Sequence of chain 1.A:
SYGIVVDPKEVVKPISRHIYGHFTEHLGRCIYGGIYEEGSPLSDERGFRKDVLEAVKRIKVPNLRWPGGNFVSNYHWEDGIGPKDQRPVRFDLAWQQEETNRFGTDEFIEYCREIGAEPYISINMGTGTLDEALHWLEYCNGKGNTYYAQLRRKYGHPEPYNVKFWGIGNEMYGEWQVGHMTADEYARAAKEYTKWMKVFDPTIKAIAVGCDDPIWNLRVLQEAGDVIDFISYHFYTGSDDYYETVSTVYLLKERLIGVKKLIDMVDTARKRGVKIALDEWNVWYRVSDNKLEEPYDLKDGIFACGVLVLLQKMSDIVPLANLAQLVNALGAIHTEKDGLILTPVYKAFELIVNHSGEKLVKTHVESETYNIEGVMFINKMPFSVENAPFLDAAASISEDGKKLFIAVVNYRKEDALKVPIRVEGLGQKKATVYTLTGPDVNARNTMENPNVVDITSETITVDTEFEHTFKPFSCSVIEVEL

Binding-site contacts:
Ligand atom C3 contacts residue GLU371 of chain 1.A at 3.8 Å.
Ligand atom C5 contacts residue AHR1 of chain 1.M at 4.4 Å.
Ligand atom C5 contacts residue HIS376 of chain 1.A at 3.8 Å.
Ligand atom C1 contacts residue AHR1 of chain 1.M at 2.9 Å.
Ligand atom O4 contacts residue HIS376 of chain 1.A at 3.5 Å (h-bond).
Ligand atom C1 contacts residue ASN375 of chain 1.A at 4.4 Å.
Ligand atom C4 contacts residue AHR1 of chain 1.M at 4.0 Å.
Ligand atom C3 contacts residue AHR1 of chain 1.M at 4.2 Å.
Ligand atom C4 contacts residue GLU371 of chain 1.A at 4.2 Å.
Ligand atom O5 contacts residue AHR1 of chain 1.M at 4.2 Å.
Ligand atom C5 contacts residue GLU371 of chain 1.A at 3.7 Å.
Ligand atom O4 contacts residue ASN375 of chain 1.A at 3.7 Å.
Ligand atom O5 contacts residue TYR455 of chain 1.A at 3.8 Å.
Ligand atom C4 contacts residue ASN375 of chain 1.A at 3.9 Å.
Ligand atom O3 contacts residue ARG79 of chain 1.A at 3.6 Å.
Ligand atom C2 contacts residue ASN375 of chain 1.A at 4.0 Å.
Ligand atom C4 contacts residue HIS376 of chain 1.A at 3.9 Å.
Ligand atom C2 contacts residue AHR1 of chain 1.M at 4.3 Å.
Ligand atom O2 contacts residue ARG79 of chain 1.A at 3.7 Å.
Ligand atom O1 contacts residue AHR1 of chain 1.M at 3.7 Å.
Ligand atom O4 contacts residue AHR1 of chain 1.M at 2.7 Å (h-bond).
Ligand atom O5 contacts residue ILE476 of chain 1.A at 3.8 Å.
Ligand atom O1 contacts residue ASN375 of chain 1.A at 3.9 Å.
Ligand atom O3 contacts residue GLU371 of chain 1.A at 2.5 Å (salt-bridge).
Ligand atom O5 contacts residue HIS376 of chain 1.A at 2.7 Å (h-bond).
Ligand atom C5 contacts residue ILE476 of chain 1.A at 4.0 Å (hydrophobic).
Ligand atom C2 contacts residue ARG79 of chain 1.A at 4.3 Å.

The small molecule below binds the protein below.
Small molecule (SMILES): OC[C@@H]1O[C@@H](O)[C@H](O)[C@H]1O